Binding-site contacts:
Ligand atom O contacts residue ASP40 of chain 6.A at 3.2 Å.
Ligand atom N contacts residue ASP94 of chain 6.A at 3.4 Å (salt-bridge).
Ligand atom CB contacts residue GLN38 of chain 6.A at 3.6 Å.
Ligand atom N contacts residue GLY98 of chain 6.A at 2.8 Å (h-bond).
Ligand atom CB contacts residue ASP94 of chain 6.A at 2.9 Å.
Ligand atom CG1 contacts residue THR99 of chain 6.A at 3.6 Å.
Ligand atom CA contacts residue ASP40 of chain 6.A at 3.6 Å.
Ligand atom O contacts residue THR99 of chain 6.A at 3.2 Å.
Ligand atom N contacts residue VAL43 of chain 6.A at 2.9 Å (h-bond).
Ligand atom CG1 contacts residue PHE102 of chain 6.A at 3.5 Å (hydrophobic).
Ligand atom ND2 contacts residue ASP92 of chain 6.A at 3.1 Å (salt-bridge).
Ligand atom O contacts residue PHE102 of chain 6.A at 3.0 Å (h-bond).
Ligand atom CA contacts residue ASP94 of chain 6.A at 3.0 Å.
Ligand atom CA contacts residue GLY98 of chain 6.A at 3.5 Å.
Ligand atom ND2 contacts residue THR96 of chain 6.A at 3.0 Å (h-bond).
Ligand atom CB contacts residue ASP40 of chain 6.A at 3.5 Å.
Ligand atom C contacts residue THR100 of chain 6.A at 3.5 Å.
Ligand atom O contacts residue GLY98 of chain 6.A at 3.4 Å (h-bond).
Ligand atom O contacts residue VAL43 of chain 6.A at 3.3 Å (h-bond).
Ligand atom N contacts residue ILE41 of chain 6.A at 3.0 Å (h-bond).
Ligand atom CB contacts residue ASP94 of chain 6.A at 3.3 Å.
Ligand atom O contacts residue ASP94 of chain 6.A at 3.6 Å (salt-bridge).
Ligand atom N contacts residue THR100 of chain 6.A at 2.9 Å (h-bond).
Ligand atom O contacts residue THR42 of chain 6.A at 3.2 Å.
Ligand atom N contacts residue PHE102 of chain 6.A at 3.1 Å (h-bond).
Ligand atom ND2 contacts residue ILE75 of chain 6.A at 3.0 Å (h-bond).
Ligand atom O contacts residue THR100 of chain 6.A at 2.9 Å (h-bond).
Ligand atom O contacts residue THR44 of chain 6.A at 3.1 Å.
Ligand atom O contacts residue VAL43 of chain 6.A at 2.9 Å (h-bond).
Ligand atom CB contacts residue THR96 of chain 6.A at 3.3 Å.
Ligand atom CA contacts residue THR100 of chain 6.A at 3.2 Å.
Ligand atom O contacts residue LYS101 of chain 6.A at 3.5 Å.
Ligand atom O contacts residue ILE41 of chain 6.A at 3.4 Å (h-bond).
Ligand atom OD1 contacts residue ASP92 of chain 6.A at 2.6 Å (salt-bridge).
Ligand atom CD contacts residue PHE102 of chain 6.A at 3.5 Å (hydrophobic).
Ligand atom N contacts residue ASP40 of chain 6.A at 2.8 Å (salt-bridge).
Ligand atom CG contacts residue ASP92 of chain 6.A at 3.5 Å.
Ligand atom CA contacts residue ILE41 of chain 6.A at 3.4 Å (hydrophobic).
Ligand atom CB contacts residue THR100 of chain 6.A at 3.6 Å.
Ligand atom CG2 contacts residue ASP92 of chain 6.A at 3.5 Å.

Sequence of chain 6.A:
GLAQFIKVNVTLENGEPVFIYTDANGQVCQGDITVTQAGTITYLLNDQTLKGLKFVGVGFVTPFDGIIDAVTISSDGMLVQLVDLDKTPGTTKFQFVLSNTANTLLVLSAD

This small molecule binds to this protein.
Small molecule (SMILES): CC[C@H](C)[C@H](NC(=O)[C@H](CCC(N)=O)NC(=O)[C@@H]1CCCN1)C(=O)N[C@H](C(=O)N[C@@H](CC(N)=O)C(=O)N[C@@H](CCCN=C(N)N)C(=O)N1CCC[C@H]1C=O)[C@@H](C)CC